Binding-site contacts:
Ligand atom C5 contacts residue ASN1121 of chain 1.B at 3.7 Å.
Ligand atom C4 contacts residue ASN1121 of chain 1.B at 4.2 Å.
Ligand atom C3 contacts residue ASN1121 of chain 1.B at 3.8 Å.
Ligand atom C2 contacts residue ASN1121 of chain 1.B at 2.4 Å.
Ligand atom N2 contacts residue ASN1121 of chain 1.B at 2.9 Å (h-bond).
Ligand atom O7 contacts residue ASN1121 of chain 1.B at 4.0 Å.
Ligand atom C8 contacts residue ILE1119 of chain 1.B at 4.2 Å (hydrophobic).
Ligand atom C7 contacts residue ASN1121 of chain 1.B at 3.6 Å.
Ligand atom O5 contacts residue ASN1121 of chain 1.B at 2.4 Å (h-bond).
Ligand atom C1 contacts residue ASN1121 of chain 1.B at 1.4 Å.

The protein below binds the small molecule below.
Small molecule (SMILES): CC(=O)N[C@H]1[C@H](O[C@H]2[C@H](O)[C@@H](NC(C)=O)CO[C@@H]2CO)O[C@H](CO)[C@@H](O)[C@@H]1O

Sequence of chain 1.B:
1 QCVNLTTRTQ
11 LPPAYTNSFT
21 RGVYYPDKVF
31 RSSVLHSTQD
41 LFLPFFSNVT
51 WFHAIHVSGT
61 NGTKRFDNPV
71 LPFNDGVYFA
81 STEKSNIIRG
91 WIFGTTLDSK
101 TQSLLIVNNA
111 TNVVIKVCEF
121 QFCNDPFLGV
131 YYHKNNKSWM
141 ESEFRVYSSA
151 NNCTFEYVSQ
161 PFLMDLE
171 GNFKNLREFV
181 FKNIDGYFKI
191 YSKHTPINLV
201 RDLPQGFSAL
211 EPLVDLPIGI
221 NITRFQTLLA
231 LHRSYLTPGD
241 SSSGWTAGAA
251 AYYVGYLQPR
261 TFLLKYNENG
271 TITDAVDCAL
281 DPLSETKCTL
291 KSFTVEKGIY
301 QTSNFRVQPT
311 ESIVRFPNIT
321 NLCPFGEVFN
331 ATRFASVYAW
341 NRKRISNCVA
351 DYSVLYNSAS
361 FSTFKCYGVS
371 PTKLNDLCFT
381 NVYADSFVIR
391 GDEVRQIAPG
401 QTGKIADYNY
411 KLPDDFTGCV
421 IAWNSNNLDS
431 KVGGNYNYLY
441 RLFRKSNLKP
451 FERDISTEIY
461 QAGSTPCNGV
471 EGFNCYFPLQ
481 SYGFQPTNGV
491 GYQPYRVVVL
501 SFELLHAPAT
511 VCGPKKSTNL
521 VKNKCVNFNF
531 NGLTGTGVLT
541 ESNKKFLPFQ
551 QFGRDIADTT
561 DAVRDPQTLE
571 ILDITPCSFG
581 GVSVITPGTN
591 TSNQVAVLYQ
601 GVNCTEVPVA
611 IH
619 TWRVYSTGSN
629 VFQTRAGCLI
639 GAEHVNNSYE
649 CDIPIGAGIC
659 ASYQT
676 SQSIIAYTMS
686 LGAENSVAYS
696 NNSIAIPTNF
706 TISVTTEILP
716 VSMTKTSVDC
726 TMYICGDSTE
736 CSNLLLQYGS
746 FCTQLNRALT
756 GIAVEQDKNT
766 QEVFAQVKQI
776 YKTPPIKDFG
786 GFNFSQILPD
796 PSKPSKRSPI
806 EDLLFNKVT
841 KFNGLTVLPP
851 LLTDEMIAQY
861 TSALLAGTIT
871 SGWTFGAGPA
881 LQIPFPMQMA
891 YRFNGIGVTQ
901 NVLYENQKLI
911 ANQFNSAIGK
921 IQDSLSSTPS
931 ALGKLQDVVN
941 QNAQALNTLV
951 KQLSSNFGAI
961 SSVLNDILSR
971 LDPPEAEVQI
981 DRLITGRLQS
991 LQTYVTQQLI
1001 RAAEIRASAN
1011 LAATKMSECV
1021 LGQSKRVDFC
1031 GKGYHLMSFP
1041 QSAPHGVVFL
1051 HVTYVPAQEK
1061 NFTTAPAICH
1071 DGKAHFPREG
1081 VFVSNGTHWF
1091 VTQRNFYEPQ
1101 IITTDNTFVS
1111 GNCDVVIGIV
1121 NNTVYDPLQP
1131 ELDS